Sequence of chain 2.A:
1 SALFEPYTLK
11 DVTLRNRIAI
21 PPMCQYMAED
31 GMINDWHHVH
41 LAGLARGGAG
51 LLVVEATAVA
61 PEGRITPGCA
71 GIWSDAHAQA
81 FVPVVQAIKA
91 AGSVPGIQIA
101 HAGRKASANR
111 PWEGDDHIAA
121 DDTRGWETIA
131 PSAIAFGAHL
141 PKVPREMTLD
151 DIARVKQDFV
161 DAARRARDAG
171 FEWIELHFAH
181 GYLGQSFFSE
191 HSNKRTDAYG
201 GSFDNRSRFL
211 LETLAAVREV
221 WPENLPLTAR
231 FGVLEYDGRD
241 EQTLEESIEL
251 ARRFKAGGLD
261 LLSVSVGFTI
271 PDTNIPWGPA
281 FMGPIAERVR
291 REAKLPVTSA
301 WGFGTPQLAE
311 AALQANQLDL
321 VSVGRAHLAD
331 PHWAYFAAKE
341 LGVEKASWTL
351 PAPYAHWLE

The small molecule below binds the protein below.
Small molecule (SMILES): O=c1ccc2cccc(O)c2o1

Binding-site contacts:
Ligand atom C5 contacts residue TYR182 of chain 2.A at 4.1 Å (hydrophobic).
Ligand atom C6 contacts residue ILE65 of chain 2.A at 3.5 Å (hydrophobic).
Ligand atom C7 contacts residue HIS177 of chain 2.A at 4.4 Å.
Ligand atom C7 contacts residue FMN1 of chain 2.L at 3.5 Å.
Ligand atom O8 contacts residue HIS180 of chain 2.A at 2.7 Å (h-bond).
Ligand atom C2 contacts residue HIS180 of chain 2.A at 3.8 Å.
Ligand atom C4A contacts residue TYR182 of chain 2.A at 4.3 Å (hydrophobic).
Ligand atom C6 contacts residue TYR182 of chain 2.A at 3.5 Å (hydrophobic).
Ligand atom C8 contacts residue TYR182 of chain 2.A at 3.3 Å (hydrophobic).
Ligand atom C7 contacts residue TYR182 of chain 2.A at 3.1 Å (hydrophobic).
Ligand atom C4 contacts residue FMN1 of chain 2.L at 3.7 Å.
Ligand atom C8 contacts residue FMN1 of chain 2.L at 3.6 Å.
Ligand atom O1 contacts residue FMN1 of chain 2.L at 3.6 Å (h-bond).
Ligand atom C4A contacts residue FMN1 of chain 2.L at 3.8 Å.
Ligand atom C5 contacts residue TYR26 of chain 2.A at 3.2 Å (hydrophobic).
Ligand atom C6 contacts residue TYR26 of chain 2.A at 3.5 Å (hydrophobic).
Ligand atom C1A contacts residue HIS180 of chain 2.A at 3.8 Å.
Ligand atom C2 contacts residue FMN1 of chain 2.L at 3.4 Å.
Ligand atom C8 contacts residue HIS180 of chain 2.A at 3.7 Å.
Ligand atom C6 contacts residue FMN1 of chain 2.L at 3.8 Å.
Ligand atom C5 contacts residue FMN1 of chain 2.L at 3.7 Å.
Ligand atom C1A contacts residue FMN1 of chain 2.L at 3.4 Å.
Ligand atom C3 contacts residue FMN1 of chain 2.L at 3.8 Å.
Ligand atom O2 contacts residue SO41 of chain 2.G at 3.4 Å (h-bond).
Ligand atom O2 contacts residue PHE268 of chain 2.A at 3.7 Å.
Ligand atom O2 contacts residue FMN1 of chain 2.L at 3.6 Å.
Ligand atom C1A contacts residue TYR182 of chain 2.A at 3.9 Å (hydrophobic).
Ligand atom O2 contacts residue HIS180 of chain 2.A at 3.6 Å.
Ligand atom C7 contacts residue CYS24 of chain 2.A at 4.1 Å (hydrophobic).
Ligand atom O1 contacts residue HIS180 of chain 2.A at 2.9 Å (h-bond).
Ligand atom C8 contacts residue HIS177 of chain 2.A at 4.0 Å.
Ligand atom O8 contacts residue HIS177 of chain 2.A at 2.8 Å (h-bond).
Ligand atom C6 contacts residue CYS24 of chain 2.A at 3.7 Å (hydrophobic).
Ligand atom C7 contacts residue ILE65 of chain 2.A at 3.5 Å (hydrophobic).
Ligand atom O8 contacts residue FMN1 of chain 2.L at 3.2 Å.
Ligand atom O8 contacts residue TYR182 of chain 2.A at 3.1 Å.